Sequence of chain 1.A:
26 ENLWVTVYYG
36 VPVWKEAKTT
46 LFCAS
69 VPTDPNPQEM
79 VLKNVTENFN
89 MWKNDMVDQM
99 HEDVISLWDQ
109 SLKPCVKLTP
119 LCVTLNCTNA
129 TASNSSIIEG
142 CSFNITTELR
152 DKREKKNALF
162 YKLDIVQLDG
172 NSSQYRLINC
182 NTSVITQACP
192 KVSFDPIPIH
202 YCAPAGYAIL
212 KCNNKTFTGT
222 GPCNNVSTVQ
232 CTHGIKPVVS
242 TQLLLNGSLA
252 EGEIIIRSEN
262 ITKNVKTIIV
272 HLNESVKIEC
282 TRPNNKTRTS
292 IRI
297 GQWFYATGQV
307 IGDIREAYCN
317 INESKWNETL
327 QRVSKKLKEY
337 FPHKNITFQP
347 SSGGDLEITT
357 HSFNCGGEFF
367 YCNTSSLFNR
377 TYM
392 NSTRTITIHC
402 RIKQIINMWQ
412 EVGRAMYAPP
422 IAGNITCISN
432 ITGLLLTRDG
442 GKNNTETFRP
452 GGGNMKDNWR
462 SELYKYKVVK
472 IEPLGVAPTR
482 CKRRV

Binding-site contacts:
Ligand atom N2 contacts residue ASN145 of chain 1.A at 3.8 Å.
Ligand atom O5 contacts residue ASN145 of chain 1.A at 3.9 Å.
Ligand atom C8 contacts residue PHE144 of chain 1.A at 3.4 Å (hydrophobic).
Ligand atom C7 contacts residue SER143 of chain 1.A at 4.2 Å.
Ligand atom O3 contacts residue ASN145 of chain 1.A at 4.5 Å.
Ligand atom C4 contacts residue ASN145 of chain 1.A at 4.4 Å.
Ligand atom C8 contacts residue ASN124 of chain 1.A at 3.7 Å.
Ligand atom O7 contacts residue PHE144 of chain 1.A at 3.0 Å.
Ligand atom C2 contacts residue ASN145 of chain 1.A at 3.4 Å.
Ligand atom C8 contacts residue SER143 of chain 1.A at 2.9 Å.
Ligand atom C1 contacts residue ASN145 of chain 1.A at 3.4 Å.
Ligand atom C3 contacts residue ASN145 of chain 1.A at 4.4 Å.
Ligand atom C7 contacts residue PHE144 of chain 1.A at 3.7 Å (hydrophobic).
Ligand atom O7 contacts residue ASN145 of chain 1.A at 2.2 Å (h-bond).
Ligand atom C7 contacts residue ASN145 of chain 1.A at 3.3 Å.

The small molecule below binds the protein below.
Small molecule (SMILES): CC(=O)N[C@@H]1[C@@H](O)[C@H](O)[C@@H](CO)O[C@H]1O